This small molecule binds to this protein.
Small molecule (SMILES): CC(=O)N[C@@H]1[C@@H](O)[C@H](O)[C@@H](CO)O[C@H]1O

Sequence of chain 2.A:
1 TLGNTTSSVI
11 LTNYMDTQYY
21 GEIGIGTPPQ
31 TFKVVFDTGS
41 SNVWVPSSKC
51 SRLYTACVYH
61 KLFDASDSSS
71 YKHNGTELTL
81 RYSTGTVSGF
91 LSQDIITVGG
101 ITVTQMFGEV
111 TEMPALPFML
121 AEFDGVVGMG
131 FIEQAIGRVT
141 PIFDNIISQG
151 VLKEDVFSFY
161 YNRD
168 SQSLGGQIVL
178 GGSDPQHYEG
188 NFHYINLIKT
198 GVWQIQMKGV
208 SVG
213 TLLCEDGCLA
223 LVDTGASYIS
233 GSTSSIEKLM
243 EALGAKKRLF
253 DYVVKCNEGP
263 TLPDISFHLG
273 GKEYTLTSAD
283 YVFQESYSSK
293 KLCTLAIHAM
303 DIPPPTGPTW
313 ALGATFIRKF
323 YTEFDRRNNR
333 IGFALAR

Binding-site contacts:
Ligand atom C1 contacts residue ASN74 of chain 2.A at 1.4 Å.
Ligand atom C7 contacts residue ASN74 of chain 2.A at 3.3 Å.
Ligand atom C2 contacts residue ASN74 of chain 2.A at 2.4 Å.
Ligand atom C1 contacts residue THR76 of chain 2.A at 4.0 Å.
Ligand atom O5 contacts residue ASN74 of chain 2.A at 2.4 Å (h-bond).
Ligand atom C8 contacts residue HIS73 of chain 2.A at 4.4 Å.
Ligand atom C3 contacts residue ASN74 of chain 2.A at 3.8 Å.
Ligand atom C8 contacts residue ASN74 of chain 2.A at 3.1 Å.
Ligand atom O5 contacts residue MET106 of chain 2.A at 4.1 Å.
Ligand atom O7 contacts residue HIS73 of chain 2.A at 3.9 Å.
Ligand atom C4 contacts residue ASN74 of chain 2.A at 4.2 Å.
Ligand atom C5 contacts residue ASN74 of chain 2.A at 3.7 Å.
Ligand atom O7 contacts residue ASN74 of chain 2.A at 3.3 Å (h-bond).
Ligand atom N2 contacts residue ASN74 of chain 2.A at 2.9 Å (h-bond).